This protein binds this small molecule.
Small molecule (SMILES): O[C@@H]1[C@@H](O)[C@H](O)OC[C@H]1O

Sequence of chain 1.C:
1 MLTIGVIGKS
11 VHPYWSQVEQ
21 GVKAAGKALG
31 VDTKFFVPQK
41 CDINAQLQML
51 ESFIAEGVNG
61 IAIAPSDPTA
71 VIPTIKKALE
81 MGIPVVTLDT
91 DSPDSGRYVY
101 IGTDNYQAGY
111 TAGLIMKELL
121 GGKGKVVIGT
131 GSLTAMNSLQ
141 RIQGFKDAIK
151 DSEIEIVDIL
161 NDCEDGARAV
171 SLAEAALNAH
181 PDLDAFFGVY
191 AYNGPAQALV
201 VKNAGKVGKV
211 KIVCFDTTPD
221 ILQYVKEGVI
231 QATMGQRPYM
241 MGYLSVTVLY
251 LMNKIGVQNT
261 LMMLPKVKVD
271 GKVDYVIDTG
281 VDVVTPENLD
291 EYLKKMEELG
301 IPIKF

Binding-site contacts:
Ligand atom C3 contacts residue ASP89 of chain 1.C at 3.3 Å.
Ligand atom C4 contacts residue TRP15 of chain 1.C at 3.9 Å (hydrophobic).
Ligand atom O1 contacts residue VAL189 of chain 1.C at 4.1 Å.
Ligand atom O3 contacts residue LYS9 of chain 1.C at 2.9 Å (salt-bridge).
Ligand atom O2 contacts residue GLN236 of chain 1.C at 3.2 Å (h-bond).
Ligand atom C4 contacts residue GLU164 of chain 1.C at 3.5 Å.
Ligand atom C3 contacts residue ASN137 of chain 1.C at 3.8 Å.
Ligand atom C2 contacts residue ASN137 of chain 1.C at 3.5 Å.
Ligand atom O2 contacts residue ARG141 of chain 1.C at 3.0 Å (salt-bridge).
Ligand atom O1 contacts residue TYR190 of chain 1.C at 3.7 Å.
Ligand atom O3 contacts residue TYR190 of chain 1.C at 3.9 Å.
Ligand atom O5 contacts residue ASP216 of chain 1.C at 4.1 Å.
Ligand atom C4 contacts residue LYS9 of chain 1.C at 3.3 Å.
Ligand atom C1 contacts residue GLN236 of chain 1.C at 4.1 Å.
Ligand atom O4 contacts residue GLU164 of chain 1.C at 3.1 Å (salt-bridge).
Ligand atom O2 contacts residue ASP89 of chain 1.C at 2.7 Å (salt-bridge).
Ligand atom C2 contacts residue ARG141 of chain 1.C at 3.9 Å.
Ligand atom C5 contacts residue ALA191 of chain 1.C at 3.9 Å (hydrophobic).
Ligand atom O4 contacts residue LYS9 of chain 1.C at 3.0 Å (salt-bridge).
Ligand atom C4 contacts residue TYR190 of chain 1.C at 3.5 Å (hydrophobic).
Ligand atom O4 contacts residue TRP15 of chain 1.C at 2.6 Å (h-bond).
Ligand atom C1 contacts residue ALA191 of chain 1.C at 3.8 Å (hydrophobic).
Ligand atom O1 contacts residue GLN236 of chain 1.C at 3.4 Å (h-bond).
Ligand atom C2 contacts residue ASP89 of chain 1.C at 3.6 Å.
Ligand atom C5 contacts residue TYR14 of chain 1.C at 4.1 Å (hydrophobic).
Ligand atom O5 contacts residue ALA191 of chain 1.C at 3.0 Å (h-bond).
Ligand atom O3 contacts residue ASN137 of chain 1.C at 2.9 Å (h-bond).
Ligand atom C3 contacts residue LYS9 of chain 1.C at 3.7 Å.
Ligand atom O1 contacts residue ASP216 of chain 1.C at 2.6 Å (salt-bridge).
Ligand atom O1 contacts residue ARG141 of chain 1.C at 3.4 Å (salt-bridge).
Ligand atom C5 contacts residue TYR190 of chain 1.C at 3.6 Å (hydrophobic).
Ligand atom O2 contacts residue TYR14 of chain 1.C at 3.7 Å.
Ligand atom O3 contacts residue ASP89 of chain 1.C at 2.5 Å (salt-bridge).
Ligand atom C1 contacts residue ASP216 of chain 1.C at 3.7 Å.
Ligand atom C3 contacts residue TYR14 of chain 1.C at 3.8 Å (hydrophobic).
Ligand atom C1 contacts residue TYR14 of chain 1.C at 4.0 Å (hydrophobic).
Ligand atom O1 contacts residue ALA191 of chain 1.C at 3.5 Å (h-bond).
Ligand atom C5 contacts residue GLU164 of chain 1.C at 3.9 Å.
Ligand atom O5 contacts residue TYR190 of chain 1.C at 3.6 Å.
Ligand atom O2 contacts residue ASN137 of chain 1.C at 3.3 Å (h-bond).